The protein below binds the small molecule below.
Small molecule (SMILES): FC(F)(F)c1ccnc(N2CCNCC2)c1

Sequence of chain 1.D:
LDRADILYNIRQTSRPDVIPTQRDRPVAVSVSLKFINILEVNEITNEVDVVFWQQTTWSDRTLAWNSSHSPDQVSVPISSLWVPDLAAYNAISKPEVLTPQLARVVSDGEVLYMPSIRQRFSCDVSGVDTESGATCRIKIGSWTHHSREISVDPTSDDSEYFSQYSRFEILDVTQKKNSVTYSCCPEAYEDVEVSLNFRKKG

Sequence of chain 1.E:
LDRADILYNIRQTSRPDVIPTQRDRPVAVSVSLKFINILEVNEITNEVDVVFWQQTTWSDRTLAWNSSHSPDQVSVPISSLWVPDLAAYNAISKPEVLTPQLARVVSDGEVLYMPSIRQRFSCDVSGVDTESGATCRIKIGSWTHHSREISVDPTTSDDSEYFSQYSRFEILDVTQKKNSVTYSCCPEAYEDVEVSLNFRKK

Binding-site contacts:
Ligand atom C1 contacts residue GLN74 of chain 1.E at 3.9 Å.
Ligand atom F2 contacts residue TYR183 of chain 1.E at 3.3 Å.
Ligand atom C7 contacts residue TRP162 of chain 1.D at 3.9 Å (hydrophobic).
Ligand atom C3 contacts residue TRP72 of chain 1.E at 3.9 Å (hydrophobic).
Ligand atom F contacts residue TYR183 of chain 1.E at 3.6 Å.
Ligand atom C1 contacts residue TYR204 of chain 1.D at 3.9 Å (hydrophobic).
Ligand atom N2 contacts residue TRP162 of chain 1.D at 2.9 Å (h-bond).
Ligand atom C5 contacts residue TYR204 of chain 1.D at 3.9 Å (hydrophobic).
Ligand atom C contacts residue CYS206 of chain 1.D at 3.7 Å (hydrophobic).
Ligand atom N contacts residue MET133 of chain 1.E at 3.6 Å.
Ligand atom C5 contacts residue TYR211 of chain 1.D at 3.6 Å (hydrophobic).
Ligand atom C3 contacts residue MET133 of chain 1.E at 3.8 Å (hydrophobic).
Ligand atom C6 contacts residue TYR211 of chain 1.D at 3.9 Å (hydrophobic).
Ligand atom C9 contacts residue LYS53 of chain 1.E at 4.2 Å.
Ligand atom N contacts residue TYR204 of chain 1.D at 3.9 Å.
Ligand atom C8 contacts residue TRP72 of chain 1.E at 3.7 Å (hydrophobic).
Ligand atom C1 contacts residue CYS206 of chain 1.D at 4.0 Å (hydrophobic).
Ligand atom F1 contacts residue ASP179 of chain 1.E at 3.0 Å.
Ligand atom F contacts residue LYS53 of chain 1.E at 3.9 Å.
Ligand atom C contacts residue MET133 of chain 1.E at 3.7 Å (hydrophobic).
Ligand atom F contacts residue TYR204 of chain 1.D at 4.0 Å.
Ligand atom F1 contacts residue GLN74 of chain 1.E at 4.1 Å.
Ligand atom C9 contacts residue TYR183 of chain 1.E at 4.0 Å (hydrophobic).
Ligand atom C2 contacts residue MET133 of chain 1.E at 3.9 Å (hydrophobic).
Ligand atom C6 contacts residue TRP162 of chain 1.D at 3.0 Å (hydrophobic).
Ligand atom C1 contacts residue MET133 of chain 1.E at 3.9 Å (hydrophobic).
Ligand atom C8 contacts residue TYR204 of chain 1.D at 4.0 Å (hydrophobic).
Ligand atom C7 contacts residue TYR204 of chain 1.D at 3.8 Å (hydrophobic).
Ligand atom C9 contacts residue TYR204 of chain 1.D at 3.9 Å (hydrophobic).
Ligand atom F contacts residue TRP72 of chain 1.E at 3.3 Å.
Ligand atom N1 contacts residue TYR204 of chain 1.D at 3.7 Å.
Ligand atom F2 contacts residue TYR204 of chain 1.D at 3.3 Å.
Ligand atom C2 contacts residue TYR204 of chain 1.D at 3.7 Å (hydrophobic).
Ligand atom F2 contacts residue ASP179 of chain 1.E at 3.0 Å.
Ligand atom C9 contacts residue ASP179 of chain 1.E at 3.6 Å.
Ligand atom C contacts residue TYR204 of chain 1.D at 4.0 Å (hydrophobic).
Ligand atom C4 contacts residue MET133 of chain 1.E at 3.6 Å (hydrophobic).
Ligand atom C4 contacts residue TYR204 of chain 1.D at 3.8 Å (hydrophobic).
Ligand atom C3 contacts residue TYR204 of chain 1.D at 3.7 Å (hydrophobic).
Ligand atom F1 contacts residue LYS53 of chain 1.E at 3.1 Å.